Sequence of chain 2.A:
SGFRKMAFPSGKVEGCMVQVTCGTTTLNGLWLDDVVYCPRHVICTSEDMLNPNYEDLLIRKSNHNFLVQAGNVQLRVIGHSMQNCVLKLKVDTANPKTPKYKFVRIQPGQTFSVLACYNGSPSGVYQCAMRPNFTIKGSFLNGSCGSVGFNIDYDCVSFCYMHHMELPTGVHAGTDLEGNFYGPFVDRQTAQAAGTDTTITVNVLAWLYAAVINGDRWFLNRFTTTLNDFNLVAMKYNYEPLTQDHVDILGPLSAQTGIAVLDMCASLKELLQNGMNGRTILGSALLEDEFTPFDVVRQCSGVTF

Binding-site contacts:
Ligand atom O3 contacts residue GLU166 of chain 1.A at 3.0 Å (salt-bridge).
Ligand atom C3 contacts residue CYS145 of chain 1.A at 2.6 Å (hydrophobic).
Ligand atom C4 contacts residue HIS163 of chain 1.A at 3.6 Å.
Ligand atom C1 contacts residue CYS145 of chain 1.A at 2.5 Å (hydrophobic).
Ligand atom C8 contacts residue HIS163 of chain 1.A at 3.6 Å.
Ligand atom O3 contacts residue MET165 of chain 1.A at 3.3 Å.
Ligand atom C23 contacts residue ARG188 of chain 1.A at 3.3 Å.
Ligand atom C16 contacts residue GLU166 of chain 1.A at 3.6 Å.
Ligand atom O1 contacts residue PHE140 of chain 1.A at 3.4 Å.
Ligand atom O1 contacts residue HIS172 of chain 1.A at 3.4 Å.
Ligand atom N1 contacts residue GLU166 of chain 1.A at 3.2 Å (salt-bridge).
Ligand atom C9 contacts residue HIS164 of chain 1.A at 3.5 Å.
Ligand atom F1 contacts residue THR190 of chain 1.A at 3.0 Å.
Ligand atom O1 contacts residue GLU166 of chain 1.A at 3.4 Å.
Ligand atom C17 contacts residue GLU166 of chain 1.A at 3.3 Å.
Ligand atom C21 contacts residue GLU166 of chain 1.A at 3.4 Å.
Ligand atom C17 contacts residue MET165 of chain 1.A at 3.5 Å (hydrophobic).
Ligand atom F2 contacts residue MET165 of chain 1.A at 2.9 Å.
Ligand atom C6 contacts residue ASN142 of chain 1.A at 3.4 Å.
Ligand atom N4 contacts residue GLU166 of chain 1.A at 2.9 Å (salt-bridge).
Ligand atom C23 contacts residue ASP187 of chain 1.A at 3.4 Å.
Ligand atom F1 contacts residue MET165 of chain 1.A at 3.2 Å.
Ligand atom N2 contacts residue HIS164 of chain 1.A at 2.7 Å (h-bond).
Ligand atom F1 contacts residue GLN192 of chain 1.A at 3.4 Å.
Ligand atom N2 contacts residue CYS145 of chain 1.A at 3.0 Å (h-bond).
Ligand atom F3 contacts residue GLU166 of chain 1.A at 3.4 Å.
Ligand atom C1 contacts residue GLY143 of chain 1.A at 3.6 Å.
Ligand atom C4 contacts residue CYS145 of chain 1.A at 3.2 Å (hydrophobic).
Ligand atom O4 contacts residue GLN189 of chain 1.A at 3.3 Å.
Ligand atom C2 contacts residue CYS145 of chain 1.A at 1.5 Å (hydrophobic).
Ligand atom C10 contacts residue HIS164 of chain 1.A at 3.4 Å.
Ligand atom N1 contacts residue PHE140 of chain 1.A at 3.2 Å (h-bond).
Ligand atom C24 contacts residue TYR54 of chain 1.A at 3.5 Å (hydrophobic).
Ligand atom F2 contacts residue LEU167 of chain 1.A at 3.5 Å.
Ligand atom C24 contacts residue HIS41 of chain 1.A at 3.2 Å.
Ligand atom C13 contacts residue GLN189 of chain 1.A at 3.7 Å.
Ligand atom O1 contacts residue HIS163 of chain 1.A at 2.6 Å (h-bond).
Ligand atom C2 contacts residue HIS164 of chain 1.A at 3.7 Å.
Ligand atom C8 contacts residue GLU166 of chain 1.A at 3.6 Å.
Ligand atom F2 contacts residue GLU166 of chain 1.A at 2.5 Å.

This small molecule binds to this protein.
Small molecule (SMILES): C=C[C@H](C[C@@H]1CCNC1=O)NC(=O)[C@@H]1[C@@H]2[C@H](CN1C(=O)[C@@H](NC(=O)C(F)(F)F)C(C)(C)C)C2(C)C

Sequence of chain 1.A:
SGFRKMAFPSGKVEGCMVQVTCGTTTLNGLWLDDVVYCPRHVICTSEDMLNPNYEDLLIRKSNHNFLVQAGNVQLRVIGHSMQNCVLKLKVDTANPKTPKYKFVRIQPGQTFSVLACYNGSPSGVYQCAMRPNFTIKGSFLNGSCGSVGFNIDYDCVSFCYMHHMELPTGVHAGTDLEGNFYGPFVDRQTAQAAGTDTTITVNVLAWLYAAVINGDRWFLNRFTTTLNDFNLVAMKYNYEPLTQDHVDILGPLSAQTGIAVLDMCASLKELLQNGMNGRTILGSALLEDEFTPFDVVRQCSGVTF